Binding-site contacts:
Ligand atom CD2 contacts residue PHE126 of chain 5.A at 3.4 Å (hydrophobic).
Ligand atom CE contacts residue ARG165 of chain 5.A at 3.8 Å.
Ligand atom O contacts residue TYR162 of chain 5.A at 3.6 Å.
Ligand atom O contacts residue VAL127 of chain 5.A at 3.5 Å.
Ligand atom O contacts residue GLN203 of chain 5.A at 3.5 Å (h-bond).
Ligand atom C contacts residue ILE130 of chain 5.A at 3.9 Å (hydrophobic).
Ligand atom CB contacts residue ILE130 of chain 5.A at 3.6 Å (hydrophobic).
Ligand atom O contacts residue PHE126 of chain 5.A at 3.4 Å.
Ligand atom C contacts residue GLY105 of chain 5.A at 3.8 Å.
Ligand atom N contacts residue LEU161 of chain 5.A at 3.2 Å (h-bond).
Ligand atom CD1 contacts residue TYR162 of chain 5.A at 3.5 Å (hydrophobic).
Ligand atom N contacts residue SER163 of chain 5.A at 3.9 Å.
Ligand atom C contacts residue VAL127 of chain 5.A at 3.7 Å (hydrophobic).
Ligand atom N contacts residue GLY105 of chain 5.A at 2.8 Å (h-bond).
Ligand atom CA contacts residue GLY105 of chain 5.A at 3.9 Å.
Ligand atom CD1 contacts residue GLN203 of chain 5.A at 3.5 Å.
Ligand atom CD contacts residue ARG165 of chain 5.A at 3.8 Å.
Ligand atom C contacts residue LEU161 of chain 5.A at 3.8 Å (hydrophobic).
Ligand atom CG contacts residue TYR162 of chain 5.A at 3.9 Å (hydrophobic).
Ligand atom O contacts residue ILE130 of chain 5.A at 3.7 Å.
Ligand atom CD contacts residue GLN203 of chain 5.A at 3.5 Å.
Ligand atom CB contacts residue TYR162 of chain 5.A at 3.5 Å (hydrophobic).
Ligand atom CA contacts residue ILE130 of chain 5.A at 3.5 Å (hydrophobic).
Ligand atom CD1 contacts residue GLY124 of chain 5.A at 3.9 Å.
Ligand atom SD contacts residue ARG165 of chain 5.A at 3.5 Å.
Ligand atom O contacts residue SER163 of chain 5.A at 3.1 Å (h-bond).
Ligand atom CB contacts residue VAL125 of chain 5.A at 3.3 Å (hydrophobic).
Ligand atom CB contacts residue ILE104 of chain 5.A at 3.6 Å (hydrophobic).
Ligand atom O contacts residue VAL127 of chain 5.A at 2.5 Å (h-bond).
Ligand atom OE1 contacts residue ARG165 of chain 5.A at 2.9 Å (salt-bridge).
Ligand atom CA contacts residue GLY105 of chain 5.A at 3.6 Å.
Ligand atom CA contacts residue LEU161 of chain 5.A at 3.5 Å (hydrophobic).
Ligand atom CA contacts residue VAL125 of chain 5.A at 3.4 Å (hydrophobic).
Ligand atom CA contacts residue PHE126 of chain 5.A at 3.9 Å (hydrophobic).
Ligand atom CB contacts residue GLY105 of chain 5.A at 3.1 Å.
Ligand atom CD2 contacts residue LEU161 of chain 5.A at 3.6 Å (hydrophobic).
Ligand atom O contacts residue GLY105 of chain 5.A at 3.7 Å.
Ligand atom CA contacts residue SER163 of chain 5.A at 3.7 Å.
Ligand atom N contacts residue VAL125 of chain 5.A at 3.5 Å (h-bond).
Ligand atom O contacts residue LEU161 of chain 5.A at 3.4 Å (h-bond).

This small molecule binds to this protein.
Small molecule (SMILES): CSCC[C@H](NC(=O)[C@@H]1CCCN1C(=O)[C@H](CC(C)C)NC(=O)[C@H](CC(C)C)NC(=O)[C@H](CCCCN)NC(=O)[C@H](C)NC(=O)[C@H](CCCCN)NC(=O)[C@@H](N)CCCN=C(N)N)C(=O)N[C@@H](CCC(=O)O)C(=O)N[C@@H](CCC(=O)O)C(=O)N[C@@H](C)C(=O)N[C@@H](CC(C)C)C(=O)N[C@@H](CC(C)C)C(=O)N1CCC[C@H]1C=O

Sequence of chain 5.A:
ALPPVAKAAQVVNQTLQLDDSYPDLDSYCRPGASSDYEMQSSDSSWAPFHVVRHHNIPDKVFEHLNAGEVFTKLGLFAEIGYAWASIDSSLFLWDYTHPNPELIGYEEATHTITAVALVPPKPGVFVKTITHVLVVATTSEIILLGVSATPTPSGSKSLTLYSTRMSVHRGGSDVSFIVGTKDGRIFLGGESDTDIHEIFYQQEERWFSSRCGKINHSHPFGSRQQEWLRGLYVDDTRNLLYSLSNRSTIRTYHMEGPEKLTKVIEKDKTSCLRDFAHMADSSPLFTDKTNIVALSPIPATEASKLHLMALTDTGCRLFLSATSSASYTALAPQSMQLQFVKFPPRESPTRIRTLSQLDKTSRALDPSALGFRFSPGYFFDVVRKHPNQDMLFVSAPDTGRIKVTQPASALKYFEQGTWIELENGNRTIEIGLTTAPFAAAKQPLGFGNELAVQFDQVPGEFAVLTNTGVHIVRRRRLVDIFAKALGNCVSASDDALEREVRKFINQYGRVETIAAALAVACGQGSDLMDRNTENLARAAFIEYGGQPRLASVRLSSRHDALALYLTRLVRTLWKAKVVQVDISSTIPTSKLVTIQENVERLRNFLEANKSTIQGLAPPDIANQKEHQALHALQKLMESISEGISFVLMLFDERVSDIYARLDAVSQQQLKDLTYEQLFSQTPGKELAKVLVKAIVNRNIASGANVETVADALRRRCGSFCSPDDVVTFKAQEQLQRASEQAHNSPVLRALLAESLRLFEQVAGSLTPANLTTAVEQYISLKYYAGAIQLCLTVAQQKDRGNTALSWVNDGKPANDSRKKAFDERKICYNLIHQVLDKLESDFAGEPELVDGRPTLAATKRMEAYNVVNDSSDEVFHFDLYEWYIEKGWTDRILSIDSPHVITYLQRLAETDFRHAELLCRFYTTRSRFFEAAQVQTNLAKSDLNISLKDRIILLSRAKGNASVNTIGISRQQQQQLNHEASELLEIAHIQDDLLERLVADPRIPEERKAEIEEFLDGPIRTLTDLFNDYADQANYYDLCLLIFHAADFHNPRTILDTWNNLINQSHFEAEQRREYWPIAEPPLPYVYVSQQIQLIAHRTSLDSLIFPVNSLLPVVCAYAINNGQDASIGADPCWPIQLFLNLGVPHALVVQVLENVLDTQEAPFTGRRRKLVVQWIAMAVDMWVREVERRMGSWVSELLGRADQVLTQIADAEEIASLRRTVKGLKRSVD